Sequence of chain 1.O:
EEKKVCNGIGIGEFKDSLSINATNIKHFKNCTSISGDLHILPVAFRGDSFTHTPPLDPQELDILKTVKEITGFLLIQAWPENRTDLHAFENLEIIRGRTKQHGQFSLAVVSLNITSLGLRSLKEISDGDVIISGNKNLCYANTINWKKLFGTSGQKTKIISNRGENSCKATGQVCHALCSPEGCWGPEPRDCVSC

The small molecule below binds the protein below.
Small molecule (SMILES): CC(=O)N[C@H]1[C@H](O[C@H]2[C@H](O)[C@@H](NC(C)=O)CO[C@@H]2CO)O[C@H](CO)[C@@H](O[C@@H]2O[C@H](CO)[C@@H](O)[C@H](O[C@H]3O[C@H](CO)[C@@H](O)[C@H](O[C@H]4O[C@H](CO)[C@@H](O)[C@H](O)[C@@H]4O)[C@@H]3O)[C@@H]2O)[C@@H]1O

Binding-site contacts:
Ligand atom C8 contacts residue VAL44 of chain 1.O at 3.9 Å (hydrophobic).
Ligand atom O4 contacts residue ASP17 of chain 1.O at 4.2 Å.
Ligand atom C1 contacts residue THR54 of chain 1.O at 4.2 Å.
Ligand atom O6 contacts residue ASP17 of chain 1.O at 2.8 Å (salt-bridge).
Ligand atom C6 contacts residue THR24 of chain 1.O at 3.8 Å.
Ligand atom O6 contacts residue SER18 of chain 1.O at 3.1 Å (h-bond).
Ligand atom C5 contacts residue THR24 of chain 1.O at 3.9 Å.
Ligand atom C3 contacts residue THR54 of chain 1.O at 4.0 Å.
Ligand atom O7 contacts residue ASN22 of chain 1.O at 2.9 Å (h-bond).
Ligand atom O5 contacts residue ASN22 of chain 1.O at 2.4 Å (h-bond).
Ligand atom C5 contacts residue ASP17 of chain 1.O at 3.9 Å.
Ligand atom N2 contacts residue THR54 of chain 1.O at 3.5 Å (h-bond).
Ligand atom O7 contacts residue LEU19 of chain 1.O at 3.6 Å.
Ligand atom C5 contacts residue ASN25 of chain 1.O at 4.2 Å.
Ligand atom C3 contacts residue THR52 of chain 1.O at 4.1 Å.
Ligand atom C6 contacts residue ASN25 of chain 1.O at 4.1 Å.
Ligand atom O7 contacts residue SER20 of chain 1.O at 3.5 Å (h-bond).
Ligand atom O5 contacts residue THR24 of chain 1.O at 4.1 Å.
Ligand atom C2 contacts residue ASN22 of chain 1.O at 2.6 Å.
Ligand atom N2 contacts residue ASN22 of chain 1.O at 3.1 Å (h-bond).
Ligand atom C4 contacts residue SER18 of chain 1.O at 3.8 Å.
Ligand atom C6 contacts residue ASP17 of chain 1.O at 4.0 Å.
Ligand atom O2 contacts residue ASP17 of chain 1.O at 3.9 Å.
Ligand atom C3 contacts residue ASN22 of chain 1.O at 3.9 Å.
Ligand atom O5 contacts residue ASN25 of chain 1.O at 3.0 Å (h-bond).
Ligand atom C5 contacts residue ASP17 of chain 1.O at 4.2 Å.
Ligand atom C8 contacts residue ASP49 of chain 1.O at 4.1 Å.
Ligand atom C7 contacts residue ASN22 of chain 1.O at 3.2 Å.
Ligand atom O6 contacts residue ASN25 of chain 1.O at 3.8 Å.
Ligand atom O3 contacts residue THR52 of chain 1.O at 3.5 Å.
Ligand atom O5 contacts residue ASP17 of chain 1.O at 4.2 Å.
Ligand atom C5 contacts residue ASN22 of chain 1.O at 3.7 Å.
Ligand atom C8 contacts residue THR52 of chain 1.O at 3.8 Å.
Ligand atom O3 contacts residue ASP17 of chain 1.O at 4.0 Å.
Ligand atom C1 contacts residue ASN22 of chain 1.O at 1.4 Å.
Ligand atom C7 contacts residue THR52 of chain 1.O at 4.2 Å.
Ligand atom C6 contacts residue ASP17 of chain 1.O at 3.0 Å.
Ligand atom C2 contacts residue THR54 of chain 1.O at 4.1 Å.
Ligand atom N2 contacts residue THR52 of chain 1.O at 3.5 Å (h-bond).
Ligand atom C1 contacts residue ASN25 of chain 1.O at 3.5 Å.